Binding-site contacts:
Ligand atom O1 contacts residue ALA318 of chain 1.A at 3.6 Å.
Ligand atom O3 contacts residue LEU321 of chain 1.A at 3.8 Å.
Ligand atom C4 contacts residue LEU321 of chain 1.A at 3.7 Å (hydrophobic).
Ligand atom C3 contacts residue LEU321 of chain 1.A at 4.2 Å (hydrophobic).
Ligand atom C1 contacts residue GLU329 of chain 1.A at 4.2 Å.
Ligand atom C3 contacts residue GLU329 of chain 1.A at 4.1 Å.
Ligand atom C3 contacts residue ASP328 of chain 1.A at 3.2 Å.
Ligand atom O1 contacts residue LEU321 of chain 1.B at 4.0 Å.
Ligand atom C2 contacts residue ASP328 of chain 1.A at 3.9 Å.
Ligand atom O3 contacts residue ASP328 of chain 1.A at 2.9 Å (salt-bridge).
Ligand atom C2 contacts residue PRO322 of chain 1.B at 4.2 Å (hydrophobic).
Ligand atom C3 contacts residue ILE326 of chain 1.A at 4.4 Å (hydrophobic).
Ligand atom C4 contacts residue ILE326 of chain 1.A at 3.7 Å (hydrophobic).
Ligand atom C4 contacts residue PRO327 of chain 1.A at 4.2 Å (hydrophobic).
Ligand atom O3 contacts residue PRO327 of chain 1.A at 3.8 Å.
Ligand atom C1 contacts residue ASP328 of chain 1.A at 3.6 Å.
Ligand atom O3 contacts residue GLU329 of chain 1.A at 2.8 Å (salt-bridge).
Ligand atom C4 contacts residue PRO322 of chain 1.B at 3.9 Å (hydrophobic).
Ligand atom C3 contacts residue TYR320 of chain 1.B at 4.0 Å (hydrophobic).
Ligand atom O1 contacts residue PRO322 of chain 1.B at 3.6 Å.
Ligand atom C4 contacts residue ASP328 of chain 1.A at 3.9 Å.
Ligand atom C4 contacts residue VAL325 of chain 1.A at 3.8 Å (hydrophobic).
Ligand atom C3 contacts residue PRO327 of chain 1.A at 4.2 Å (hydrophobic).
Ligand atom C2 contacts residue TYR320 of chain 1.B at 3.4 Å (hydrophobic).
Ligand atom C4 contacts residue TYR320 of chain 1.B at 4.5 Å (hydrophobic).
Ligand atom C1 contacts residue TYR320 of chain 1.B at 3.4 Å (hydrophobic).
Ligand atom O1 contacts residue GLU329 of chain 1.A at 4.3 Å.
Ligand atom O1 contacts residue TYR320 of chain 1.B at 2.6 Å (h-bond).

Sequence of chain 1.B:
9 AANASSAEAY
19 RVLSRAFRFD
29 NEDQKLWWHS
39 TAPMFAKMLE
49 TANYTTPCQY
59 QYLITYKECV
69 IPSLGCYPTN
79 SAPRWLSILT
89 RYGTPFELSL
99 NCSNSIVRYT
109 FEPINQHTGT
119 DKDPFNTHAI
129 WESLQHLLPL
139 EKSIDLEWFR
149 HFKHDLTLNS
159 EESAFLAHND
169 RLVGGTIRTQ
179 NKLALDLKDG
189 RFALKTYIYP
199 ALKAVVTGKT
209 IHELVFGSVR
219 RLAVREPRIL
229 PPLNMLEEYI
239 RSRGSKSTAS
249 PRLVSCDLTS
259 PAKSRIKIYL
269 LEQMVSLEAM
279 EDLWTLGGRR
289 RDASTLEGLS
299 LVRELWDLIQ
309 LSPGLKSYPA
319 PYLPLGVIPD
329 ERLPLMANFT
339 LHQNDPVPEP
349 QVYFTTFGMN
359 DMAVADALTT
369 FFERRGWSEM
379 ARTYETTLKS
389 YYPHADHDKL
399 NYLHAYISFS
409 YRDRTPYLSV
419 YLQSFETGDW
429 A

The protein below binds the small molecule below.
Small molecule (SMILES): C[C@H](O)CCO

Sequence of chain 1.A:
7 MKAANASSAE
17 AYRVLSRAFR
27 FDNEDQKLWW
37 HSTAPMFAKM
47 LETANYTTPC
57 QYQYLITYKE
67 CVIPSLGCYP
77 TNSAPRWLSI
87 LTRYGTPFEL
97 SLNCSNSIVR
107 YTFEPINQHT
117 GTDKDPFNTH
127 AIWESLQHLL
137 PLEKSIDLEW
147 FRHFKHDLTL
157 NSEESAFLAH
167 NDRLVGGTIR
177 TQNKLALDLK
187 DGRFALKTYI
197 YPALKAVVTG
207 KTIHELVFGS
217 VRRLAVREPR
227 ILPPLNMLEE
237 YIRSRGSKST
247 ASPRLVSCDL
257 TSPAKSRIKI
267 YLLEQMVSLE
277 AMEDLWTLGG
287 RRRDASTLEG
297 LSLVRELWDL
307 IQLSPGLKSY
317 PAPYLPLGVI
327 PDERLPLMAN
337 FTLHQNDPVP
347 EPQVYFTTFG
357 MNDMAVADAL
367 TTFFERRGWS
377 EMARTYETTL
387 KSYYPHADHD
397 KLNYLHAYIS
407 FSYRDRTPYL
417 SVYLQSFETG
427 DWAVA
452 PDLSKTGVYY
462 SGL